Sequence of chain 8.A:
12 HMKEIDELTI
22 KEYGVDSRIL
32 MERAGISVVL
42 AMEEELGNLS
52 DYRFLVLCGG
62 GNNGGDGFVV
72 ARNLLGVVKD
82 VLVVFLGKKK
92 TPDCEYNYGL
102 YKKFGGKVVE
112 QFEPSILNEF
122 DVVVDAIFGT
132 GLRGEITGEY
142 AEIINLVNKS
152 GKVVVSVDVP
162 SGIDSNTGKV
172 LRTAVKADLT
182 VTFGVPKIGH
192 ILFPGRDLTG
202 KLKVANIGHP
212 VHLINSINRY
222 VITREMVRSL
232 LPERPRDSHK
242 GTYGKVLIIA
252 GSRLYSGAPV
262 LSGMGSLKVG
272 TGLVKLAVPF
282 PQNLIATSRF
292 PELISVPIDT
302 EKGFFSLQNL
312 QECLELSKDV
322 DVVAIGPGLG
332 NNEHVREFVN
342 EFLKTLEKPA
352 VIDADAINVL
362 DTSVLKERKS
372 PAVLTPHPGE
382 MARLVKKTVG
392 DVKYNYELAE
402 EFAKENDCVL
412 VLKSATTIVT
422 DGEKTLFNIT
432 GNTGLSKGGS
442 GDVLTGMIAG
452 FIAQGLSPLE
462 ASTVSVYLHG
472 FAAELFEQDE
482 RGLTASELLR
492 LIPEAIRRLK

Binding-site contacts:
Ligand atom N contacts residue VAL205 of chain 8.A at 2.8 Å (h-bond).
Ligand atom CD2 contacts residue GLU45 of chain 8.A at 3.8 Å.
Ligand atom O contacts residue LYS204 of chain 8.A at 3.8 Å.
Ligand atom CE2 contacts residue ASN207 of chain 8.A at 3.5 Å.
Ligand atom CE3 contacts residue LEU41 of chain 4.A at 3.8 Å (hydrophobic).
Ligand atom CA contacts residue GLU44 of chain 4.A at 3.7 Å.
Ligand atom O contacts residue ASN207 of chain 8.A at 2.8 Å (h-bond).
Ligand atom CH2 contacts residue ARG34 of chain 8.A at 3.4 Å.
Ligand atom CZ2 contacts residue ASN207 of chain 8.A at 3.6 Å.
Ligand atom NE1 contacts residue VAL40 of chain 4.A at 3.8 Å.
Ligand atom CZ contacts residue ALA42 of chain 8.A at 3.6 Å (hydrophobic).
Ligand atom CH2 contacts residue ILE37 of chain 4.A at 3.7 Å (hydrophobic).
Ligand atom C contacts residue VAL205 of chain 8.A at 3.5 Å (hydrophobic).
Ligand atom O contacts residue VAL205 of chain 8.A at 3.0 Å (h-bond).
Ligand atom CG contacts residue VAL40 of chain 4.A at 3.7 Å (hydrophobic).
Ligand atom CZ2 contacts residue ASN74 of chain 4.A at 3.5 Å.
Ligand atom CD1 contacts residue VAL40 of chain 4.A at 3.8 Å (hydrophobic).
Ligand atom O contacts residue ALA206 of chain 8.A at 3.2 Å.
Ligand atom CB contacts residue GLU44 of chain 4.A at 3.4 Å.
Ligand atom CD1 contacts residue SER38 of chain 8.A at 3.6 Å.
Ligand atom NE1 contacts residue ASN74 of chain 4.A at 2.9 Å (h-bond).
Ligand atom CB contacts residue ASN49 of chain 4.A at 3.5 Å.
Ligand atom NE1 contacts residue ASN207 of chain 8.A at 3.6 Å.
Ligand atom CD1 contacts residue ASN74 of chain 4.A at 3.8 Å.
Ligand atom N contacts residue GLU44 of chain 4.A at 2.8 Å (salt-bridge).
Ligand atom CD2 contacts residue LEU41 of chain 8.A at 3.7 Å (hydrophobic).
Ligand atom CA contacts residue VAL205 of chain 8.A at 3.1 Å (hydrophobic).
Ligand atom O contacts residue ASN207 of chain 8.A at 3.2 Å (h-bond).
Ligand atom CE1 contacts residue SER38 of chain 8.A at 3.8 Å.
Ligand atom CD1 contacts residue ASN207 of chain 8.A at 3.5 Å.
Ligand atom C contacts residue GLU44 of chain 4.A at 3.8 Å.
Ligand atom CE2 contacts residue GLU45 of chain 8.A at 3.8 Å.
Ligand atom CZ2 contacts residue ARG34 of chain 8.A at 3.6 Å.
Ligand atom CE1 contacts residue ALA206 of chain 8.A at 3.8 Å (hydrophobic).
Ligand atom CZ contacts residue SER38 of chain 8.A at 3.4 Å.
Ligand atom C contacts residue LEU203 of chain 8.A at 3.6 Å (hydrophobic).
Ligand atom O contacts residue VAL205 of chain 8.A at 3.6 Å (h-bond).
Ligand atom CD2 contacts residue VAL40 of chain 4.A at 3.6 Å (hydrophobic).
Ligand atom N contacts residue GLU44 of chain 4.A at 3.1 Å (salt-bridge).
Ligand atom CE2 contacts residue VAL40 of chain 4.A at 3.6 Å (hydrophobic).

This protein binds this small molecule.
Small molecule (SMILES): CC(C)C[C@H](NC(=O)[C@H](CC1=c2ccccc2=NC1)NC(=O)[C@H](C)N)C(=O)N[C@@H](Cc1ccccc1)C(=O)N[C@@H](CCC(=O)O)C(=O)N[C@@H](C)C=O

Sequence of chain 4.A:
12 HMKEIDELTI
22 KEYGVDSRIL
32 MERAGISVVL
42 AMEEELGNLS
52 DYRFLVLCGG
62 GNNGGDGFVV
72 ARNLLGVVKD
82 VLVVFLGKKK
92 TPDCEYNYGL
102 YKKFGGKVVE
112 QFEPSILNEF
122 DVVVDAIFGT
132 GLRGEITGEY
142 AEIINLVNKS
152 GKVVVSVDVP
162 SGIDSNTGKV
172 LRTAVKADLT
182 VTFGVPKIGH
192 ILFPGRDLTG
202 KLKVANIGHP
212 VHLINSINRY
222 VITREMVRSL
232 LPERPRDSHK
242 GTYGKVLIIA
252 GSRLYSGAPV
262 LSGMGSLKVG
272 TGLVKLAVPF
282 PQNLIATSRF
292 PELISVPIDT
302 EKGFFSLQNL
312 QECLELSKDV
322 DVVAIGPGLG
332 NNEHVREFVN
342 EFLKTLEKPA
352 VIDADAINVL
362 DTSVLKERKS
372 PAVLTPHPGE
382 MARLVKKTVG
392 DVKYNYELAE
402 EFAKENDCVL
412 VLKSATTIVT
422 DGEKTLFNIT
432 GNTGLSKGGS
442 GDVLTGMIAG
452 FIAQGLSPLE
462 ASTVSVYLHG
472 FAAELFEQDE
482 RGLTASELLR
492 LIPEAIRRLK